Binding-site contacts:
Ligand atom C contacts residue SER36 of chain 1.A at 3.1 Å.
Ligand atom OG contacts residue GLY122 of chain 1.A at 2.8 Å (h-bond).
Ligand atom O contacts residue ASN166 of chain 1.A at 2.9 Å (h-bond).
Ligand atom CD contacts residue GLY81 of chain 1.A at 3.3 Å.
Ligand atom NZ contacts residue THR86 of chain 1.A at 2.9 Å (h-bond).
Ligand atom CA contacts residue ASN119 of chain 1.A at 3.3 Å.
Ligand atom NE2 contacts residue LEU35 of chain 1.A at 2.8 Å (h-bond).
Ligand atom CD contacts residue ALA79 of chain 1.A at 3.6 Å (hydrophobic).
Ligand atom O contacts residue SER36 of chain 1.A at 3.3 Å (h-bond).
Ligand atom CE contacts residue THR86 of chain 1.A at 3.5 Å.
Ligand atom CB contacts residue ASN119 of chain 1.A at 3.5 Å.
Ligand atom NH2 contacts residue TRP162 of chain 1.A at 3.4 Å.
Ligand atom CD contacts residue TRP73 of chain 1.A at 3.2 Å (hydrophobic).
Ligand atom CD contacts residue TRP162 of chain 1.A at 3.5 Å (hydrophobic).
Ligand atom O contacts residue TRP162 of chain 1.A at 3.4 Å.
Ligand atom CB contacts residue TRP115 of chain 1.A at 3.6 Å (hydrophobic).
Ligand atom N contacts residue ASN77 of chain 1.A at 2.8 Å (h-bond).
Ligand atom NZ contacts residue GLY81 of chain 1.A at 3.1 Å (h-bond).
Ligand atom CA contacts residue TRP115 of chain 1.A at 3.6 Å (hydrophobic).
Ligand atom O contacts residue TRP115 of chain 1.A at 2.9 Å (h-bond).
Ligand atom NZ contacts residue ASP123 of chain 1.A at 2.9 Å (salt-bridge).
Ligand atom NE2 contacts residue ARG37 of chain 1.A at 3.1 Å (salt-bridge).
Ligand atom NH1 contacts residue TRP73 of chain 1.A at 3.4 Å.
Ligand atom NE2 contacts residue SER36 of chain 1.A at 3.5 Å.
Ligand atom C contacts residue ASN119 of chain 1.A at 3.5 Å.
Ligand atom NH2 contacts residue ASP201 of chain 1.A at 3.1 Å (salt-bridge).
Ligand atom NE contacts residue TRP162 of chain 1.A at 3.4 Å (h-bond).
Ligand atom CD contacts residue GLN112 of chain 1.A at 3.4 Å.
Ligand atom O contacts residue ASN77 of chain 1.A at 3.1 Å (h-bond).
Ligand atom N contacts residue ASN119 of chain 1.A at 2.8 Å (h-bond).
Ligand atom CE contacts residue ASP123 of chain 1.A at 3.6 Å.
Ligand atom O contacts residue ASN119 of chain 1.A at 2.9 Å (h-bond).
Ligand atom CZ contacts residue TRP162 of chain 1.A at 3.3 Å (hydrophobic).
Ligand atom O contacts residue TRP73 of chain 1.A at 3.4 Å (h-bond).
Ligand atom NH1 contacts residue GLN112 of chain 1.A at 2.6 Å (h-bond).
Ligand atom CA contacts residue ARG169 of chain 1.A at 3.5 Å.
Ligand atom CG contacts residue TRP115 of chain 1.A at 3.5 Å (hydrophobic).
Ligand atom O contacts residue SER80 of chain 1.A at 3.5 Å.
Ligand atom NH1 contacts residue TRP162 of chain 1.A at 3.4 Å.
Ligand atom CB contacts residue TRP73 of chain 1.A at 3.5 Å (hydrophobic).

A protein and the small-molecule ligand that binds it are described below.
Small molecule (SMILES): NCCCC[C@H](NC(=O)[C@@H](N)CO)C(=O)N[C@@H](CCCN=C(N)N)C(=O)N[C@@H](CCC(N)=O)C(=O)N[C@@H](CCCN=C(N)N)C(=O)N[C@H](C=O)CCCN=C(N)N

Sequence of chain 1.A:
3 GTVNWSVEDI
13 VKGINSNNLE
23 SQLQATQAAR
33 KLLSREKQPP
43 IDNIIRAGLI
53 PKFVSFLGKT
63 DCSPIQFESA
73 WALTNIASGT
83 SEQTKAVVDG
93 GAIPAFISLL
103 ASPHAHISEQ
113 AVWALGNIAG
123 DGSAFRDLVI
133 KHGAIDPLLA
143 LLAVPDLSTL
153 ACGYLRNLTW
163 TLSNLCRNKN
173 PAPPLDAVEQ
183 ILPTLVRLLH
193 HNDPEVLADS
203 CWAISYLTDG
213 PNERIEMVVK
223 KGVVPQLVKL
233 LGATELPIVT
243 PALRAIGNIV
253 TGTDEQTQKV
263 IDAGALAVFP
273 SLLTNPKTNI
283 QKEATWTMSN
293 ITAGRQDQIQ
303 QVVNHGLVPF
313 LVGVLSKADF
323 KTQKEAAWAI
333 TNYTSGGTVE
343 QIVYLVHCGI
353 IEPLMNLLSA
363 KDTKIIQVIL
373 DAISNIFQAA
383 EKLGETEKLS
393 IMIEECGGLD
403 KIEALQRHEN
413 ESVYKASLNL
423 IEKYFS